Sequence of chain 1.F:
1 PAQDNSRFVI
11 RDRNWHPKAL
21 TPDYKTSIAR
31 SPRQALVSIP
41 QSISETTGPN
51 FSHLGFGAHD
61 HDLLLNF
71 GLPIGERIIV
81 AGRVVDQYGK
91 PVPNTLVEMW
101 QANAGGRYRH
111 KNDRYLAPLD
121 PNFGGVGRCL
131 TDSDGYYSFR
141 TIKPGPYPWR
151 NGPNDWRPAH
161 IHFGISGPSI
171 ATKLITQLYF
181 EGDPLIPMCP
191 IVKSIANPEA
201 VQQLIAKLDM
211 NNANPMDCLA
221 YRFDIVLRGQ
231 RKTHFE

The protein below binds the small molecule below.
Small molecule (SMILES): O=C(O)c1ccc(O)c(F)c1

Binding-site contacts:
Ligand atom O1 contacts residue TYR24 of chain 1.F at 2.6 Å (h-bond).
Ligand atom C3 contacts residue ILE191 of chain 1.F at 3.7 Å (hydrophobic).
Ligand atom C6 contacts residue PRO15 of chain 1.E at 3.6 Å (hydrophobic).
Ligand atom O2 contacts residue TRP149 of chain 1.F at 3.3 Å.
Ligand atom C5 contacts residue TYR147 of chain 1.F at 3.1 Å (hydrophobic).
Ligand atom C4 contacts residue FE1 of chain 1.U at 3.1 Å.
Ligand atom F3 contacts residue GLY14 of chain 1.E at 3.7 Å.
Ligand atom C2 contacts residue THR12 of chain 1.E at 4.0 Å.
Ligand atom F3 contacts residue ILE191 of chain 1.F at 3.8 Å.
Ligand atom C5 contacts residue FE1 of chain 1.U at 3.8 Å.
Ligand atom C7 contacts residue TRP149 of chain 1.F at 3.6 Å (hydrophobic).
Ligand atom F3 contacts residue HIS162 of chain 1.F at 3.3 Å.
Ligand atom C2 contacts residue PRO15 of chain 1.E at 3.5 Å (hydrophobic).
Ligand atom O1 contacts residue ARG133 of chain 1.E at 3.7 Å.
Ligand atom C3 contacts residue PRO15 of chain 1.E at 3.9 Å (hydrophobic).
Ligand atom C1 contacts residue PRO15 of chain 1.E at 3.3 Å (hydrophobic).
Ligand atom C2 contacts residue TYR24 of chain 1.F at 3.5 Å (hydrophobic).
Ligand atom C4 contacts residue TYR147 of chain 1.F at 3.0 Å (hydrophobic).
Ligand atom C2 contacts residue GLY14 of chain 1.E at 3.8 Å.
Ligand atom C7 contacts residue PRO15 of chain 1.E at 3.8 Å (hydrophobic).
Ligand atom C3 contacts residue ARG157 of chain 1.F at 3.7 Å.
Ligand atom O4 contacts residue FE1 of chain 1.U at 1.9 Å.
Ligand atom F3 contacts residue THR12 of chain 1.E at 3.5 Å.
Ligand atom O4 contacts residue ARG157 of chain 1.F at 3.0 Å (salt-bridge).
Ligand atom O4 contacts residue TYR108 of chain 1.F at 3.6 Å.
Ligand atom C3 contacts residue GLY14 of chain 1.E at 3.8 Å.
Ligand atom C5 contacts residue ARG157 of chain 1.F at 4.0 Å.
Ligand atom F3 contacts residue GLN177 of chain 1.F at 3.0 Å.
Ligand atom O4 contacts residue HIS162 of chain 1.F at 3.2 Å (h-bond).
Ligand atom C2 contacts residue ILE191 of chain 1.F at 3.4 Å (hydrophobic).
Ligand atom F3 contacts residue ARG157 of chain 1.F at 3.5 Å.
Ligand atom O1 contacts residue TRP149 of chain 1.F at 3.9 Å.
Ligand atom C5 contacts residue PRO15 of chain 1.E at 3.9 Å (hydrophobic).
Ligand atom O4 contacts residue HIS160 of chain 1.F at 3.1 Å (h-bond).
Ligand atom O4 contacts residue TYR147 of chain 1.F at 2.1 Å (h-bond).
Ligand atom C6 contacts residue TRP149 of chain 1.F at 3.9 Å (hydrophobic).
Ligand atom C7 contacts residue TYR24 of chain 1.F at 3.6 Å (hydrophobic).
Ligand atom O2 contacts residue ARG133 of chain 1.E at 4.0 Å.
Ligand atom C4 contacts residue ARG157 of chain 1.F at 3.6 Å.
Ligand atom C1 contacts residue TRP149 of chain 1.F at 3.9 Å (hydrophobic).

Sequence of chain 1.E:
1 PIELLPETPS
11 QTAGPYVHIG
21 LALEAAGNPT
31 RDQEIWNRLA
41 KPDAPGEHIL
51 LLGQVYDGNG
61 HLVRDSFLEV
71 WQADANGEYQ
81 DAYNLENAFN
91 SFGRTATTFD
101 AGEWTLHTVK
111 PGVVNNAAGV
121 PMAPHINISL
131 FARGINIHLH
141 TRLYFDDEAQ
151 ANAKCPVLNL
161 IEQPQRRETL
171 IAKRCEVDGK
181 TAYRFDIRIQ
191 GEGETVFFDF